Binding-site contacts:
Ligand atom O6 contacts residue THR19 of chain 1.B at 2.8 Å (h-bond).
Ligand atom C3 contacts residue ARG153 of chain 1.B at 3.9 Å.
Ligand atom C1 contacts residue THR19 of chain 1.B at 4.5 Å.
Ligand atom C5 contacts residue THR20 of chain 1.B at 4.3 Å.
Ligand atom N2 contacts residue CYS134 of chain 1.B at 3.9 Å.
Ligand atom O5 contacts residue ASP136 of chain 1.B at 4.5 Å.
Ligand atom C1 contacts residue ASN135 of chain 1.B at 1.4 Å.
Ligand atom N2 contacts residue ASN135 of chain 1.B at 2.6 Å (h-bond).
Ligand atom C3 contacts residue THR19 of chain 1.B at 3.8 Å.
Ligand atom C5 contacts residue ASN135 of chain 1.B at 3.6 Å.
Ligand atom O5 contacts residue ASN135 of chain 1.B at 2.4 Å (h-bond).
Ligand atom C7 contacts residue ARG153 of chain 1.B at 3.9 Å.
Ligand atom O6 contacts residue THR20 of chain 1.B at 3.9 Å.
Ligand atom O3 contacts residue ARG153 of chain 1.B at 3.1 Å (salt-bridge).
Ligand atom C3 contacts residue ASN135 of chain 1.B at 3.7 Å.
Ligand atom O7 contacts residue CYS134 of chain 1.B at 3.2 Å (h-bond).
Ligand atom C1 contacts residue ASP136 of chain 1.B at 4.2 Å.
Ligand atom C2 contacts residue CYS134 of chain 1.B at 4.3 Å (hydrophobic).
Ligand atom C7 contacts residue CYS134 of chain 1.B at 3.3 Å (hydrophobic).
Ligand atom N2 contacts residue ARG153 of chain 1.B at 4.5 Å.
Ligand atom C5 contacts residue THR19 of chain 1.B at 4.0 Å.
Ligand atom C8 contacts residue CYS134 of chain 1.B at 3.7 Å (hydrophobic).
Ligand atom C6 contacts residue THR20 of chain 1.B at 3.1 Å.
Ligand atom C8 contacts residue ASN135 of chain 1.B at 3.4 Å.
Ligand atom O3 contacts residue THR19 of chain 1.B at 2.6 Å (h-bond).
Ligand atom O7 contacts residue ARG153 of chain 1.B at 2.7 Å (salt-bridge).
Ligand atom C4 contacts residue THR19 of chain 1.B at 4.3 Å.
Ligand atom C2 contacts residue THR19 of chain 1.B at 4.2 Å.
Ligand atom C2 contacts residue ASN135 of chain 1.B at 2.6 Å.
Ligand atom O5 contacts residue THR19 of chain 1.B at 3.4 Å (h-bond).
Ligand atom C2 contacts residue ARG153 of chain 1.B at 4.2 Å.
Ligand atom O4 contacts residue ASN135 of chain 1.B at 4.2 Å.
Ligand atom O3 contacts residue ASN135 of chain 1.B at 2.6 Å (h-bond).
Ligand atom C4 contacts residue ASN135 of chain 1.B at 4.1 Å.
Ligand atom C7 contacts residue ASN135 of chain 1.B at 3.6 Å.
Ligand atom C6 contacts residue THR19 of chain 1.B at 3.3 Å.

A protein and the small-molecule ligand that binds it are described below.
Small molecule (SMILES): CC(=O)N[C@H]1[C@H](O[C@H]2[C@H](O)[C@@H](NC(C)=O)CO[C@@H]2CO)O[C@H](CO)[C@@H](O)[C@@H]1O

Sequence of chain 1.B:
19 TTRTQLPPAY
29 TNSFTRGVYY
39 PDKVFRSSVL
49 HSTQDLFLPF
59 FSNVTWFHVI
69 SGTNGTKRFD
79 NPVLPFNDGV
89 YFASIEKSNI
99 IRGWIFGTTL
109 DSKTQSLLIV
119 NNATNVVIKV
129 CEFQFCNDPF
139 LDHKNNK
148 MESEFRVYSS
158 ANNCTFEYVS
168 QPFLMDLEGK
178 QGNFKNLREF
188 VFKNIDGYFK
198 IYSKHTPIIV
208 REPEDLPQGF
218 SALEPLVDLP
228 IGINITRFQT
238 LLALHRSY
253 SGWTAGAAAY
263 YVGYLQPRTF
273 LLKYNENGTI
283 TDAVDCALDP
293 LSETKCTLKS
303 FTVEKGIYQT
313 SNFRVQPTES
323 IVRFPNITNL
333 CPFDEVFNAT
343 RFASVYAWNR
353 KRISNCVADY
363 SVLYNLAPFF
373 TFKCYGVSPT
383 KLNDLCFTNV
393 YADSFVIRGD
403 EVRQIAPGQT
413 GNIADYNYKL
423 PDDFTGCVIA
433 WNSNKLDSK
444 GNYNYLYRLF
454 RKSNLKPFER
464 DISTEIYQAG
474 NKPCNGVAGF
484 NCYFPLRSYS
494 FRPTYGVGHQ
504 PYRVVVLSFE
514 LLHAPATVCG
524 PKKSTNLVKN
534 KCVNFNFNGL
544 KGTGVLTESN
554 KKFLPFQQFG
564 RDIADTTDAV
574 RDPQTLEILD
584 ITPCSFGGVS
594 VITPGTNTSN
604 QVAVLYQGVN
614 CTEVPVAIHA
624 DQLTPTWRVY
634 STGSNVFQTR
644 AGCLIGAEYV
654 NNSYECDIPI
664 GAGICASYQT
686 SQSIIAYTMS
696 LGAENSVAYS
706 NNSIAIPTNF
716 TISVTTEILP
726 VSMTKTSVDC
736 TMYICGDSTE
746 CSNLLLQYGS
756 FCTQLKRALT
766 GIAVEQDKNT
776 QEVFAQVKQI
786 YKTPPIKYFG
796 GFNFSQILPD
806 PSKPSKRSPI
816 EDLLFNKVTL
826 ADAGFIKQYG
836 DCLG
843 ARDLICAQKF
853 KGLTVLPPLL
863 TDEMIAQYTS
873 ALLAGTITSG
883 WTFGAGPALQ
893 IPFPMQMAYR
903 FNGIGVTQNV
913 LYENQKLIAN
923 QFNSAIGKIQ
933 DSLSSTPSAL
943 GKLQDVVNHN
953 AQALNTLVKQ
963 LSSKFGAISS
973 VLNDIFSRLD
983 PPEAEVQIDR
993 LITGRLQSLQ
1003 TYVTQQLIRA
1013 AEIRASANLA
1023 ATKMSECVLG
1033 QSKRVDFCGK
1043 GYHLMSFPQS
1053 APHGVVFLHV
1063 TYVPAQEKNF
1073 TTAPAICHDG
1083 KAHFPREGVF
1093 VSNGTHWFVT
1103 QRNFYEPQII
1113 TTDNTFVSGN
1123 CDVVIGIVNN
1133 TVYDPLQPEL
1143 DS